Sequence of chain 1.K:
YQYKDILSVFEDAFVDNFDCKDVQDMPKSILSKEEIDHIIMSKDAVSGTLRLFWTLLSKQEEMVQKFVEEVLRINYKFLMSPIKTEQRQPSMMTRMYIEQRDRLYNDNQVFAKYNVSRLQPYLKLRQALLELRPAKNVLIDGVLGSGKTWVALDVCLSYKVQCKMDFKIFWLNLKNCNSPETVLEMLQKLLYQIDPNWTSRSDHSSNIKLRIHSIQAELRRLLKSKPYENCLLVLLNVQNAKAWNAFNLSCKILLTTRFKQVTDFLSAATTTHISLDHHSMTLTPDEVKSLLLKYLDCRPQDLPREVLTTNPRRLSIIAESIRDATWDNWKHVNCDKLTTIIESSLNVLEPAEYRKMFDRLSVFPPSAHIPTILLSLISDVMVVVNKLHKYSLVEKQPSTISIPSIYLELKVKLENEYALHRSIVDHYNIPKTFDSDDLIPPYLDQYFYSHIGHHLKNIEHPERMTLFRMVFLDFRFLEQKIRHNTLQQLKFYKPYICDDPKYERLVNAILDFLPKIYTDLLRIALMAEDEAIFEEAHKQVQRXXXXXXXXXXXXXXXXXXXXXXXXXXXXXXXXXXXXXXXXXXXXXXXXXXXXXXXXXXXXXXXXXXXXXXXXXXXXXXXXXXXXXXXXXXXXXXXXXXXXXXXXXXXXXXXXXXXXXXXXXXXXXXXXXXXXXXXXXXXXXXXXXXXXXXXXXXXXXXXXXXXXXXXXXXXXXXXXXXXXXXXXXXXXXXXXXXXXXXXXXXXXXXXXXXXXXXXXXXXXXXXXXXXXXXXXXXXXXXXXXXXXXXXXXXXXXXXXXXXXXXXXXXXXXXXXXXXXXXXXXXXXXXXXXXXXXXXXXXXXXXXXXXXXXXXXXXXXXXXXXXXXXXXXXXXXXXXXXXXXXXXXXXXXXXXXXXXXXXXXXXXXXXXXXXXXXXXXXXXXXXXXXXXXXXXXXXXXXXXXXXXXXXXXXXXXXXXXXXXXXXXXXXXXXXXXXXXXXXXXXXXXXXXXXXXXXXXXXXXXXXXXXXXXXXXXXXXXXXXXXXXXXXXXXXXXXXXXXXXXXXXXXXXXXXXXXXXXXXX

This small molecule binds to this protein.
Small molecule (SMILES): Nc1ncnc2c1ncn2[C@H]1C[C@H](O)[C@@H](CO[P](=O)(O)O[P](=O)(O)OP(=O)(O)O)O1

Binding-site contacts:
Ligand atom O5' contacts residue TRP159 of chain 1.K at 3.4 Å.
Ligand atom O1G contacts residue ARG267 of chain 1.K at 3.4 Å (salt-bridge).
Ligand atom C5' contacts residue TRP159 of chain 1.K at 3.1 Å (hydrophobic).
Ligand atom C8 contacts residue SER325 of chain 1.K at 2.5 Å.
Ligand atom C6 contacts residue ASN124 of chain 1.K at 3.6 Å.
Ligand atom N7 contacts residue LEU300 of chain 1.K at 3.6 Å.
Ligand atom O2B contacts residue THR158 of chain 1.K at 3.4 Å (h-bond).
Ligand atom O1A contacts residue THR158 of chain 1.K at 3.1 Å (h-bond).
Ligand atom O4' contacts residue PRO321 of chain 1.K at 3.6 Å.
Ligand atom O3B contacts residue GLY154 of chain 1.K at 3.0 Å (h-bond).
Ligand atom N6 contacts residue VAL125 of chain 1.K at 2.3 Å (h-bond).
Ligand atom PG contacts residue ARG267 of chain 1.K at 3.7 Å.
Ligand atom O3A contacts residue GLY156 of chain 1.K at 2.6 Å (h-bond).
Ligand atom O3' contacts residue ARG322 of chain 1.K at 2.9 Å (salt-bridge).
Ligand atom N9 contacts residue SER325 of chain 1.K at 3.0 Å (h-bond).
Ligand atom N6 contacts residue TYR123 of chain 1.K at 3.5 Å (h-bond).
Ligand atom N6 contacts residue ASN124 of chain 1.K at 2.8 Å (h-bond).
Ligand atom O1G contacts residue ASN246 of chain 1.K at 3.4 Å (h-bond).
Ligand atom O5' contacts residue THR158 of chain 1.K at 3.5 Å (h-bond).
Ligand atom O1B contacts residue GLY156 of chain 1.K at 3.4 Å (h-bond).
Ligand atom N7 contacts residue TYR304 of chain 1.K at 2.8 Å (h-bond).
Ligand atom C8 contacts residue TYR304 of chain 1.K at 2.6 Å (hydrophobic).
Ligand atom C2' contacts residue SER325 of chain 1.K at 2.9 Å.
Ligand atom C1' contacts residue PRO321 of chain 1.K at 3.5 Å (hydrophobic).
Ligand atom O3B contacts residue LYS157 of chain 1.K at 3.5 Å (salt-bridge).
Ligand atom N3 contacts residue PRO321 of chain 1.K at 3.2 Å.
Ligand atom O5' contacts residue GLY156 of chain 1.K at 2.8 Å.
Ligand atom C4 contacts residue PRO321 of chain 1.K at 3.6 Å (hydrophobic).
Ligand atom O2A contacts residue ARG322 of chain 1.K at 3.4 Å (salt-bridge).
Ligand atom PB contacts residue LYS157 of chain 1.K at 3.3 Å.
Ligand atom C5 contacts residue TRP159 of chain 1.K at 3.6 Å (hydrophobic).
Ligand atom O3G contacts residue ARG267 of chain 1.K at 2.7 Å.
Ligand atom O2A contacts residue GLY154 of chain 1.K at 3.5 Å.
Ligand atom N7 contacts residue TYR123 of chain 1.K at 3.6 Å.
Ligand atom N7 contacts residue TRP159 of chain 1.K at 3.5 Å.
Ligand atom O3A contacts residue LYS157 of chain 1.K at 3.3 Å (salt-bridge).
Ligand atom O1B contacts residue LYS157 of chain 1.K at 2.1 Å.
Ligand atom PA contacts residue GLY156 of chain 1.K at 3.4 Å.
Ligand atom N7 contacts residue SER325 of chain 1.K at 3.6 Å (h-bond).
Ligand atom C1' contacts residue SER325 of chain 1.K at 3.0 Å.